Binding-site contacts:
Ligand atom N1 contacts residue MET102 of chain 1.B at 2.9 Å (h-bond).
Ligand atom N6 contacts residue GLN100 of chain 1.B at 2.9 Å (h-bond).
Ligand atom N3B contacts residue GLY30 of chain 1.B at 3.7 Å.
Ligand atom N6 contacts residue MET99 of chain 1.B at 3.5 Å (h-bond).
Ligand atom O2A contacts residue LYS54 of chain 1.B at 2.8 Å (salt-bridge).
Ligand atom N3B contacts residue ARG150 of chain 1.B at 3.7 Å.
Ligand atom O1A contacts residue VAL35 of chain 1.B at 3.4 Å.
Ligand atom O1G contacts residue GLY30 of chain 1.B at 3.2 Å.
Ligand atom O1G contacts residue ALA31 of chain 1.B at 2.6 Å (h-bond).
Ligand atom PB contacts residue MG1 of chain 1.J at 3.4 Å.
Ligand atom O1A contacts residue GLY30 of chain 1.B at 3.6 Å (h-bond).
Ligand atom O3G contacts residue ASP146 of chain 1.B at 2.6 Å (salt-bridge).
Ligand atom O2A contacts residue ASP164 of chain 1.B at 2.7 Å (salt-bridge).
Ligand atom O1A contacts residue LYS54 of chain 1.B at 3.2 Å.
Ligand atom O3G contacts residue ARG150 of chain 1.B at 3.1 Å (salt-bridge).
Ligand atom N6 contacts residue LEU153 of chain 1.B at 3.8 Å.
Ligand atom O1A contacts residue GLY33 of chain 1.B at 3.7 Å.
Ligand atom N9 contacts residue VAL35 of chain 1.B at 3.8 Å.
Ligand atom C8 contacts residue VAL35 of chain 1.B at 3.7 Å (hydrophobic).
Ligand atom N3 contacts residue LEU27 of chain 1.B at 3.6 Å.
Ligand atom O3G contacts residue ASN151 of chain 1.B at 3.8 Å.
Ligand atom C5' contacts residue SER29 of chain 1.B at 3.8 Å.
Ligand atom N7 contacts residue JBJ1 of chain 1.L at 3.6 Å.
Ligand atom O3A contacts residue GLY30 of chain 1.B at 3.5 Å.
Ligand atom O2A contacts residue MG1 of chain 1.J at 2.1 Å.
Ligand atom O2B contacts residue MG1 of chain 1.J at 2.1 Å.
Ligand atom PA contacts residue MG1 of chain 1.J at 3.4 Å.
Ligand atom O4' contacts residue VAL35 of chain 1.B at 3.5 Å.
Ligand atom C5' contacts residue GLY28 of chain 1.B at 3.7 Å.
Ligand atom PG contacts residue ASP146 of chain 1.B at 3.5 Å.
Ligand atom O2G contacts residue ASP164 of chain 1.B at 3.8 Å.
Ligand atom PA contacts residue LYS54 of chain 1.B at 3.6 Å.
Ligand atom C6 contacts residue ALA52 of chain 1.B at 3.8 Å (hydrophobic).
Ligand atom O5' contacts residue VAL35 of chain 1.B at 3.6 Å.
Ligand atom O3A contacts residue SER29 of chain 1.B at 3.8 Å.
Ligand atom C2 contacts residue MET102 of chain 1.B at 3.2 Å (hydrophobic).
Ligand atom O2B contacts residue ASN151 of chain 1.B at 3.0 Å (h-bond).
Ligand atom O2G contacts residue MG1 of chain 1.J at 2.6 Å.
Ligand atom O3A contacts residue MG1 of chain 1.J at 3.7 Å.
Ligand atom N6 contacts residue ALA52 of chain 1.B at 3.5 Å.

Sequence of chain 1.B:
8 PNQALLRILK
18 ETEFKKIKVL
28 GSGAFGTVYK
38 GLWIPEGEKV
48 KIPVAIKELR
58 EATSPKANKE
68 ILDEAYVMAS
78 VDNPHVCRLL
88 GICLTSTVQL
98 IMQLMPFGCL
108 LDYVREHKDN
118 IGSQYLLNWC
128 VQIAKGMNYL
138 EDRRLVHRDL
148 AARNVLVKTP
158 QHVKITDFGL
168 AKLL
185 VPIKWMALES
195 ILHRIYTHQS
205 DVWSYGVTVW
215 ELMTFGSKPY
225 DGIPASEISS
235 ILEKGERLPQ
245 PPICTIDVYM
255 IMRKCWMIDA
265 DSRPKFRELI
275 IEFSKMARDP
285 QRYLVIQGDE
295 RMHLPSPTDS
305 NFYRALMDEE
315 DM

This small molecule binds to this protein.
Small molecule (SMILES): Nc1ncnc2c1ncn2[C@@H]1O[C@H](CO[P](=O)(O)O[P](=O)(O)NP(=O)(O)O)[C@@H](O)[C@H]1O